Binding-site contacts:
Ligand atom C9 contacts residue PHE312 of chain 1.A at 3.7 Å (hydrophobic).
Ligand atom C13 contacts residue NAP1 of chain 1.C at 3.6 Å.
Ligand atom C7 contacts residue TYR323 of chain 1.A at 3.6 Å (hydrophobic).
Ligand atom C6 contacts residue TYR222 of chain 1.A at 4.0 Å (hydrophobic).
Ligand atom F2 contacts residue HIS123 of chain 1.A at 3.7 Å.
Ligand atom C17 contacts residue TYR30 of chain 1.A at 3.7 Å (hydrophobic).
Ligand atom C4 contacts residue ASN173 of chain 1.A at 3.7 Å.
Ligand atom C8 contacts residue NAP1 of chain 1.C at 3.9 Å.
Ligand atom C10 contacts residue NAP1 of chain 1.C at 3.2 Å.
Ligand atom F4 contacts residue TRP92 of chain 1.A at 3.0 Å.
Ligand atom O1 contacts residue TYR61 of chain 1.A at 2.6 Å (h-bond).
Ligand atom C9 contacts residue NAP1 of chain 1.C at 3.7 Å.
Ligand atom C12 contacts residue NAP1 of chain 1.C at 3.7 Å.
Ligand atom O2 contacts residue NAP1 of chain 1.C at 3.0 Å.
Ligand atom C5 contacts residue ASN173 of chain 1.A at 3.5 Å.
Ligand atom C1 contacts residue PHE317 of chain 1.A at 3.6 Å (hydrophobic).
Ligand atom F2 contacts residue ASN173 of chain 1.A at 3.4 Å.
Ligand atom C4 contacts residue MET126 of chain 1.A at 3.8 Å (hydrophobic).
Ligand atom C5 contacts residue TYR222 of chain 1.A at 3.6 Å (hydrophobic).
Ligand atom C16 contacts residue TYR61 of chain 1.A at 3.2 Å (hydrophobic).
Ligand atom C16 contacts residue NAP1 of chain 1.C at 3.3 Å.
Ligand atom F1 contacts residue PRO324 of chain 1.A at 3.8 Å.
Ligand atom F1 contacts residue MET126 of chain 1.A at 3.7 Å.
Ligand atom C7 contacts residue TYR325 of chain 1.A at 3.6 Å (hydrophobic).
Ligand atom C10 contacts residue PHE312 of chain 1.A at 3.6 Å (hydrophobic).
Ligand atom O1 contacts residue NAP1 of chain 1.C at 2.9 Å.
Ligand atom C3 contacts residue MET126 of chain 1.A at 3.8 Å (hydrophobic).
Ligand atom O1 contacts residue HIS123 of chain 1.A at 3.0 Å (h-bond).
Ligand atom C18 contacts residue TYR30 of chain 1.A at 3.7 Å (hydrophobic).
Ligand atom C18 contacts residue TRP233 of chain 1.A at 3.3 Å (hydrophobic).
Ligand atom C2 contacts residue PHE312 of chain 1.A at 3.8 Å (hydrophobic).
Ligand atom F2 contacts residue NAP1 of chain 1.C at 3.5 Å.
Ligand atom C11 contacts residue NAP1 of chain 1.C at 3.5 Å.
Ligand atom C2 contacts residue PHE317 of chain 1.A at 3.4 Å (hydrophobic).
Ligand atom C1 contacts residue PHE312 of chain 1.A at 3.7 Å (hydrophobic).
Ligand atom F2 contacts residue SER124 of chain 1.A at 3.5 Å.
Ligand atom O2 contacts residue TYR61 of chain 1.A at 3.3 Å (h-bond).
Ligand atom C7 contacts residue MET126 of chain 1.A at 3.9 Å (hydrophobic).
Ligand atom F1 contacts residue ASN173 of chain 1.A at 3.1 Å.
Ligand atom O2 contacts residue TYR30 of chain 1.A at 3.5 Å.

Sequence of chain 1.A:
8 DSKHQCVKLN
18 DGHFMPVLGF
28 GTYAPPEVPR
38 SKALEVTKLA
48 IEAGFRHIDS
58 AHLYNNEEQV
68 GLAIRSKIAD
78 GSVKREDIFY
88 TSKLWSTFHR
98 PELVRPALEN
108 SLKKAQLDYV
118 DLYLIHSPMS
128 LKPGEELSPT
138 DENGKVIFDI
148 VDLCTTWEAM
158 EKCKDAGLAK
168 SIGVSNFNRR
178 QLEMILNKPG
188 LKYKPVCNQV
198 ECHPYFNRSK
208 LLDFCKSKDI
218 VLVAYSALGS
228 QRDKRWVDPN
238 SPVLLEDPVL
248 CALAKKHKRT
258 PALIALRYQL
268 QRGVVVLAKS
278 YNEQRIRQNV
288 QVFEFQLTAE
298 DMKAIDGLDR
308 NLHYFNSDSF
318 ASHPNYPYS

This small molecule binds to this protein.
Small molecule (SMILES): CC[C@@H](C(=O)O)c1ccc(-c2ccc(C)c(F)c2)c(C(F)(F)F)c1